Sequence of chain 2.A:
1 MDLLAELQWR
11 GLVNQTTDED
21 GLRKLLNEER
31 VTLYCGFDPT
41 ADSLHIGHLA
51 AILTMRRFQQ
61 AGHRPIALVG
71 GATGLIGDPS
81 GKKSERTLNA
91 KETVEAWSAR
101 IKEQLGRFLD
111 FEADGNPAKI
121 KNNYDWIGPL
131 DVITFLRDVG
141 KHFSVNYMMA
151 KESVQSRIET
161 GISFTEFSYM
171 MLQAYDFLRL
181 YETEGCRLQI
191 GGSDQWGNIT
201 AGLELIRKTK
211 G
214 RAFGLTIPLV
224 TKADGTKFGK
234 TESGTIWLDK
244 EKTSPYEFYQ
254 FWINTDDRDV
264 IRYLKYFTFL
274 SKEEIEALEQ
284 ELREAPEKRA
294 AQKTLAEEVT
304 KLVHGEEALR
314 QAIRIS

Binding-site contacts:
Ligand atom CB contacts residue GLY36 of chain 2.A at 3.6 Å.
Ligand atom CG contacts residue ASP38 of chain 2.A at 3.9 Å.
Ligand atom CB contacts residue TYR169 of chain 2.A at 3.6 Å (hydrophobic).
Ligand atom CD1 contacts residue GLN173 of chain 2.A at 3.4 Å.
Ligand atom CZ contacts residue ASP176 of chain 2.A at 3.6 Å.
Ligand atom CB contacts residue PHE37 of chain 2.A at 3.9 Å (hydrophobic).
Ligand atom CD1 contacts residue GLY36 of chain 2.A at 3.2 Å.
Ligand atom OXT contacts residue GLN195 of chain 2.A at 4.0 Å.
Ligand atom CZ contacts residue GLN173 of chain 2.A at 3.6 Å.
Ligand atom OH contacts residue LEU68 of chain 2.A at 3.6 Å.
Ligand atom CE1 contacts residue GLY36 of chain 2.A at 3.5 Å.
Ligand atom CA contacts residue ASP78 of chain 2.A at 3.7 Å.
Ligand atom CE1 contacts residue TYR34 of chain 2.A at 3.9 Å (hydrophobic).
Ligand atom CZ contacts residue LEU68 of chain 2.A at 3.6 Å (hydrophobic).
Ligand atom CE1 contacts residue GLN173 of chain 2.A at 3.3 Å.
Ligand atom CA contacts residue GLN195 of chain 2.A at 3.3 Å.
Ligand atom CE2 contacts residue THR73 of chain 2.A at 3.9 Å.
Ligand atom CE2 contacts residue LEU68 of chain 2.A at 3.5 Å (hydrophobic).
Ligand atom N contacts residue TYR169 of chain 2.A at 3.3 Å (h-bond).
Ligand atom CD2 contacts residue THR73 of chain 2.A at 3.7 Å.
Ligand atom CB contacts residue ASP38 of chain 2.A at 3.8 Å.
Ligand atom N contacts residue GLN173 of chain 2.A at 2.8 Å (h-bond).
Ligand atom OXT contacts residue ASP78 of chain 2.A at 2.9 Å (salt-bridge).
Ligand atom OH contacts residue TYR34 of chain 2.A at 3.1 Å (h-bond).
Ligand atom CE2 contacts residue ASN123 of chain 2.A at 3.7 Å.
Ligand atom CE2 contacts residue ASP176 of chain 2.A at 3.5 Å.
Ligand atom OXT contacts residue TYR169 of chain 2.A at 3.9 Å.
Ligand atom OH contacts residue GLN173 of chain 2.A at 3.7 Å.
Ligand atom CD2 contacts residue TYR169 of chain 2.A at 3.3 Å (hydrophobic).
Ligand atom CG contacts residue GLY36 of chain 2.A at 3.6 Å.
Ligand atom CG contacts residue TYR169 of chain 2.A at 3.6 Å (hydrophobic).
Ligand atom N contacts residue ASP78 of chain 2.A at 2.7 Å (salt-bridge).
Ligand atom OH contacts residue ASP176 of chain 2.A at 2.8 Å (salt-bridge).
Ligand atom CD2 contacts residue ASP38 of chain 2.A at 3.2 Å.
Ligand atom CG contacts residue GLN173 of chain 2.A at 4.0 Å.
Ligand atom C contacts residue ASP78 of chain 2.A at 3.5 Å.
Ligand atom OXT contacts residue ASP38 of chain 2.A at 3.8 Å.
Ligand atom N contacts residue GLN195 of chain 2.A at 2.6 Å (h-bond).
Ligand atom CA contacts residue TYR169 of chain 2.A at 4.0 Å (hydrophobic).
Ligand atom C contacts residue GLN195 of chain 2.A at 3.8 Å.

This protein binds this small molecule.
Small molecule (SMILES): N[C@@H](Cc1ccc(O)cc1)C(=O)O